Sequence of chain 1.C:
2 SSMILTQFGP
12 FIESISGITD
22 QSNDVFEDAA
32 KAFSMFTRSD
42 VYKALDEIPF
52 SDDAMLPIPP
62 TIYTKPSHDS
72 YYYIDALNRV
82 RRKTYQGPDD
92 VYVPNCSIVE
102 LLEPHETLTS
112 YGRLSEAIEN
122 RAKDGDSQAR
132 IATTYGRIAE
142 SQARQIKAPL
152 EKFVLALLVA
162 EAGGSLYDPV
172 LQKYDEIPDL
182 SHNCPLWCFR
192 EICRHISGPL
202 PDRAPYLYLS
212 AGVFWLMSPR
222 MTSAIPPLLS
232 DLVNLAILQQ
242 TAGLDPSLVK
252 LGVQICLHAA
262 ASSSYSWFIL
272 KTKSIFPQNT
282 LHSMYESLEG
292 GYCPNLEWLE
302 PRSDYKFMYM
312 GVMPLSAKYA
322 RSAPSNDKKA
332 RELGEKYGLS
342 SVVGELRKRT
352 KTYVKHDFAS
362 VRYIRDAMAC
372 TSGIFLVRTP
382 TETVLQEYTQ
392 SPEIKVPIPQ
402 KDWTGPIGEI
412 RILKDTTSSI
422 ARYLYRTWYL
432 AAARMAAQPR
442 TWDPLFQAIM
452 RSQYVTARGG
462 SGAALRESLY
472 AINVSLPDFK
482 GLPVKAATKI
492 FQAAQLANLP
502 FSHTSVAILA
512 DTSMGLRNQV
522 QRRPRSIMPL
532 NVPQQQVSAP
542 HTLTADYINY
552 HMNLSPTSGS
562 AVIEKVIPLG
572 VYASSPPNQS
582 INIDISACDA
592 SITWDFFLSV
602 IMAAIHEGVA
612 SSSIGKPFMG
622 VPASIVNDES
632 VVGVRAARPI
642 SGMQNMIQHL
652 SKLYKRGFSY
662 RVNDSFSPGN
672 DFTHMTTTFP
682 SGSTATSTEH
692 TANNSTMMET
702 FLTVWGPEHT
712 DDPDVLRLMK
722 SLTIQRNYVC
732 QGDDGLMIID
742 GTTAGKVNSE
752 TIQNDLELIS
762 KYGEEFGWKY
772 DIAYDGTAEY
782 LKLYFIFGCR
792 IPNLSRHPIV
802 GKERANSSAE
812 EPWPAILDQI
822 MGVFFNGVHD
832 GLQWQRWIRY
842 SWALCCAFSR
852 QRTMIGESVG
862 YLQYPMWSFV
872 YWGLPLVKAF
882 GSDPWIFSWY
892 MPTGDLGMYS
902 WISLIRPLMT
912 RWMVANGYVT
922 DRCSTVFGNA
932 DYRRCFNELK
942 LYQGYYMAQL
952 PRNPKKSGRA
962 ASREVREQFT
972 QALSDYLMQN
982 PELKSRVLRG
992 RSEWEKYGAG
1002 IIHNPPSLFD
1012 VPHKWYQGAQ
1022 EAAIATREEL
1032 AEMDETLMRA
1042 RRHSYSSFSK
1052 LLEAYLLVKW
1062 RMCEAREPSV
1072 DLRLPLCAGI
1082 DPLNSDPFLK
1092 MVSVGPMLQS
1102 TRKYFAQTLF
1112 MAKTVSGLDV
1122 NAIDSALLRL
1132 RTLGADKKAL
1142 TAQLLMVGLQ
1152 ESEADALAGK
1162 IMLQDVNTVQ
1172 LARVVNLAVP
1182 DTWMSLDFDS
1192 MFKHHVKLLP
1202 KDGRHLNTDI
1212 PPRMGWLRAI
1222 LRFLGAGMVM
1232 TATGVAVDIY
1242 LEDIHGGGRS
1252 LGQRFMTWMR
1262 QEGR

This small molecule binds to this protein.
Small molecule (SMILES): Nc1ccn([C@@H]2O[C@H](CO[P](=O)(O)O[P](=O)(O)OP(=O)(O)O)C[C@H]2O)c(=O)n1

Binding-site contacts:
Ligand atom O1G contacts residue MET36 of chain 1.C at 3.8 Å.
Ligand atom PG contacts residue MET36 of chain 1.C at 3.5 Å.
Ligand atom C2' contacts residue ARG853 of chain 1.C at 4.1 Å.
Ligand atom N4 contacts residue LYS32 of chain 1.C at 3.1 Å.
Ligand atom O2 contacts residue ARG851 of chain 1.C at 2.7 Å (salt-bridge).
Ligand atom C3' contacts residue SER35 of chain 1.C at 4.2 Å.
Ligand atom C3' contacts residue CH11 of chain 1.H at 3.8 Å.
Ligand atom O2 contacts residue LYS32 of chain 1.C at 4.3 Å.
Ligand atom C4 contacts residue ARG851 of chain 1.C at 3.8 Å.
Ligand atom N1 contacts residue TYR862 of chain 1.C at 3.7 Å.
Ligand atom O2' contacts residue TYR862 of chain 1.C at 3.5 Å.
Ligand atom C4' contacts residue SER35 of chain 1.C at 3.5 Å.
Ligand atom C6 contacts residue TYR862 of chain 1.C at 3.1 Å (hydrophobic).
Ligand atom C2 contacts residue TYR862 of chain 1.C at 3.6 Å (hydrophobic).
Ligand atom C5 contacts residue MET36 of chain 1.C at 3.9 Å (hydrophobic).
Ligand atom C6 contacts residue MET36 of chain 1.C at 4.1 Å (hydrophobic).
Ligand atom O3B contacts residue MET36 of chain 1.C at 4.0 Å.
Ligand atom N3 contacts residue LYS32 of chain 1.C at 3.8 Å.
Ligand atom C2 contacts residue SER35 of chain 1.C at 4.1 Å.
Ligand atom C4 contacts residue TYR862 of chain 1.C at 3.6 Å (hydrophobic).
Ligand atom N3 contacts residue TYR862 of chain 1.C at 3.8 Å.
Ligand atom C1' contacts residue TYR862 of chain 1.C at 4.3 Å (hydrophobic).
Ligand atom N4 contacts residue ARG851 of chain 1.C at 3.5 Å (salt-bridge).
Ligand atom N3 contacts residue ARG851 of chain 1.C at 3.1 Å (salt-bridge).
Ligand atom C1' contacts residue SER35 of chain 1.C at 3.6 Å.
Ligand atom C2' contacts residue TYR862 of chain 1.C at 3.7 Å (hydrophobic).
Ligand atom O2 contacts residue SER35 of chain 1.C at 3.2 Å.
Ligand atom O2' contacts residue ARG853 of chain 1.C at 3.7 Å.
Ligand atom N1 contacts residue MET36 of chain 1.C at 4.0 Å.
Ligand atom O2G contacts residue MET36 of chain 1.C at 4.2 Å.
Ligand atom O4' contacts residue SER35 of chain 1.C at 3.5 Å (h-bond).
Ligand atom C4 contacts residue LYS32 of chain 1.C at 3.9 Å.
Ligand atom PB contacts residue MET36 of chain 1.C at 4.3 Å.
Ligand atom O2 contacts residue TYR862 of chain 1.C at 4.0 Å.
Ligand atom N4 contacts residue TYR862 of chain 1.C at 3.8 Å.
Ligand atom C5 contacts residue TYR862 of chain 1.C at 3.2 Å (hydrophobic).
Ligand atom C2 contacts residue MET36 of chain 1.C at 4.2 Å (hydrophobic).
Ligand atom O1B contacts residue MET36 of chain 1.C at 3.8 Å.
Ligand atom C2 contacts residue ARG851 of chain 1.C at 3.4 Å.
Ligand atom O2' contacts residue SER35 of chain 1.C at 3.9 Å.